Sequence of chain 2.A:
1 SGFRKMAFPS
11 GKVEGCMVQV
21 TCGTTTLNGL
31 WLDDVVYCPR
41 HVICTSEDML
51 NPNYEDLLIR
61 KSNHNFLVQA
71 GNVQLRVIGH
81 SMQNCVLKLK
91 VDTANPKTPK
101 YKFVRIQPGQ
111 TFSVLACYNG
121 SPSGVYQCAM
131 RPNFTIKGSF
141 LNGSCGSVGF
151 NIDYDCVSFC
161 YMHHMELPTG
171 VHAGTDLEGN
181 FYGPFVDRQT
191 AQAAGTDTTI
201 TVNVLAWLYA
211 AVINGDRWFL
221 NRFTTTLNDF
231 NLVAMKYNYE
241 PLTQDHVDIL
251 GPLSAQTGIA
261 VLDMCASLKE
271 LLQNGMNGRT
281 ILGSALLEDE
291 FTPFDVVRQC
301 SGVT

The protein below binds the small molecule below.
Small molecule (SMILES): Cc1ccncc1NC(=O)CN(C)S(=O)(=O)c1cccc2cccnc12

Binding-site contacts:
Ligand atom O1 contacts residue GLN189 of chain 2.A at 2.6 Å (h-bond).
Ligand atom C11 contacts residue HIS41 of chain 2.A at 3.9 Å.
Ligand atom C14 contacts residue CYS44 of chain 2.A at 3.1 Å (hydrophobic).
Ligand atom C5 contacts residue HIS163 of chain 2.A at 3.8 Å.
Ligand atom N1 contacts residue CYS145 of chain 2.A at 3.9 Å.
Ligand atom C4 contacts residue HIS163 of chain 2.A at 3.3 Å.
Ligand atom C11 contacts residue ASP187 of chain 2.A at 3.5 Å.
Ligand atom O1 contacts residue MET49 of chain 2.A at 2.8 Å (h-bond).
Ligand atom O2 contacts residue GLN189 of chain 2.A at 3.0 Å (h-bond).
Ligand atom C17 contacts residue MET49 of chain 2.A at 3.8 Å (hydrophobic).
Ligand atom O2 contacts residue MET165 of chain 2.A at 3.2 Å.
Ligand atom C11 contacts residue TYR54 of chain 2.A at 3.3 Å (hydrophobic).
Ligand atom C6 contacts residue LEU141 of chain 2.A at 3.6 Å (hydrophobic).
Ligand atom C15 contacts residue CYS44 of chain 2.A at 3.4 Å (hydrophobic).
Ligand atom C4 contacts residue CYS145 of chain 2.A at 3.7 Å (hydrophobic).
Ligand atom C10 contacts residue ASP187 of chain 2.A at 3.9 Å.
Ligand atom C14 contacts residue HIS41 of chain 2.A at 3.5 Å.
Ligand atom C12 contacts residue TYR54 of chain 2.A at 3.7 Å (hydrophobic).
Ligand atom O contacts residue GLU166 of chain 2.A at 3.1 Å (salt-bridge).
Ligand atom C12 contacts residue HIS41 of chain 2.A at 3.6 Å.
Ligand atom O contacts residue MET165 of chain 2.A at 3.3 Å.
Ligand atom N2 contacts residue HIS163 of chain 2.A at 2.7 Å (h-bond).
Ligand atom C5 contacts residue PHE140 of chain 2.A at 3.2 Å (hydrophobic).
Ligand atom S contacts residue GLN189 of chain 2.A at 3.2 Å (h-bond).
Ligand atom N contacts residue GLN189 of chain 2.A at 3.9 Å.
Ligand atom C2 contacts residue HIS164 of chain 2.A at 3.9 Å.
Ligand atom C12 contacts residue CYS44 of chain 2.A at 3.4 Å (hydrophobic).
Ligand atom C10 contacts residue MET49 of chain 2.A at 3.8 Å (hydrophobic).
Ligand atom C4 contacts residue GLU166 of chain 2.A at 3.6 Å.
Ligand atom C13 contacts residue CYS44 of chain 2.A at 3.7 Å (hydrophobic).
Ligand atom C13 contacts residue HIS41 of chain 2.A at 4.0 Å.
Ligand atom C4 contacts residue MET165 of chain 2.A at 3.8 Å (hydrophobic).
Ligand atom N2 contacts residue GLU166 of chain 2.A at 3.7 Å.
Ligand atom C14 contacts residue THR45 of chain 2.A at 3.8 Å.
Ligand atom C5 contacts residue GLU166 of chain 2.A at 3.7 Å.
Ligand atom C5 contacts residue LEU141 of chain 2.A at 3.7 Å (hydrophobic).
Ligand atom C9 contacts residue MET49 of chain 2.A at 3.6 Å (hydrophobic).
Ligand atom C6 contacts residue ASN142 of chain 2.A at 3.8 Å.
Ligand atom N2 contacts residue PHE140 of chain 2.A at 3.9 Å.
Ligand atom C6 contacts residue PHE140 of chain 2.A at 3.7 Å (hydrophobic).